Binding-site contacts:
Ligand atom NAC contacts residue SER130 of chain 1.A at 4.0 Å.
Ligand atom CAD contacts residue TYR110 of chain 1.A at 3.2 Å (hydrophobic).
Ligand atom OAE contacts residue ASP147 of chain 1.A at 2.6 Å (salt-bridge).
Ligand atom CAB contacts residue ASP147 of chain 1.A at 3.7 Å.
Ligand atom NAC contacts residue TRP126 of chain 1.A at 4.4 Å.
Ligand atom CAB contacts residue TRP126 of chain 1.A at 3.8 Å (hydrophobic).
Ligand atom NAC contacts residue GLU151 of chain 1.A at 3.8 Å.
Ligand atom OAE contacts residue MET127 of chain 1.A at 3.9 Å.
Ligand atom CAB contacts residue TYR71 of chain 1.A at 3.9 Å (hydrophobic).
Ligand atom CAA contacts residue GLU151 of chain 1.A at 3.3 Å.
Ligand atom OAE contacts residue SER130 of chain 1.A at 3.6 Å (h-bond).
Ligand atom CAA contacts residue ASP147 of chain 1.A at 3.4 Å.
Ligand atom CAD contacts residue GLU151 of chain 1.A at 3.3 Å.
Ligand atom NAC contacts residue ASP147 of chain 1.A at 3.6 Å.
Ligand atom CAD contacts residue TRP126 of chain 1.A at 3.6 Å (hydrophobic).
Ligand atom CAB contacts residue SER130 of chain 1.A at 3.2 Å.
Ligand atom CAA contacts residue HIS156 of chain 1.B at 4.2 Å.
Ligand atom OAE contacts residue HIS156 of chain 1.B at 4.1 Å.
Ligand atom OAE contacts residue GLU151 of chain 1.A at 4.1 Å.

Sequence of chain 1.A:
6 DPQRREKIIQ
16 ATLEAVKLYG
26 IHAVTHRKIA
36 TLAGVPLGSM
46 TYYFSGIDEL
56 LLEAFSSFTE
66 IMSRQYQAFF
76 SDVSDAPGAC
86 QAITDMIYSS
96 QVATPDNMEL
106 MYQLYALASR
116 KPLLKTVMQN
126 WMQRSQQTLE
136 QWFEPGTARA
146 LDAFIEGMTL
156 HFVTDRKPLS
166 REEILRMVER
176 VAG

Sequence of chain 1.B:
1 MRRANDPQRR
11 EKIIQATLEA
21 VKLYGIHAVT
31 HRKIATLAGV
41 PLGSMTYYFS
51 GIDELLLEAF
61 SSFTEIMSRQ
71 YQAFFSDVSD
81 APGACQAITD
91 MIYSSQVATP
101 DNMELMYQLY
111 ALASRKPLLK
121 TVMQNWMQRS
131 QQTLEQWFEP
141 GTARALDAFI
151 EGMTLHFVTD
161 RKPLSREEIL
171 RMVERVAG

This protein binds this small molecule.
Small molecule (SMILES): C[N+](C)(C)[O-]